Sequence of chain 1.A:
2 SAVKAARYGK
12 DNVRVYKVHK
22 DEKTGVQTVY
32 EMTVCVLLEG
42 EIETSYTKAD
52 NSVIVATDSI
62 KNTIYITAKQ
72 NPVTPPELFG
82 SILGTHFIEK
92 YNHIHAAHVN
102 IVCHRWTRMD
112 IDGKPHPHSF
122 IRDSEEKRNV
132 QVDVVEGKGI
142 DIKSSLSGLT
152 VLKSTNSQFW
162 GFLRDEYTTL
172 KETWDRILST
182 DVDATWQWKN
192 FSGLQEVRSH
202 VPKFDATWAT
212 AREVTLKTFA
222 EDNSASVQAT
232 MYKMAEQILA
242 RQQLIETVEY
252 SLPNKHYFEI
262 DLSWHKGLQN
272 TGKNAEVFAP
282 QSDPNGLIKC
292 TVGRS

Sequence of chain 2.A:
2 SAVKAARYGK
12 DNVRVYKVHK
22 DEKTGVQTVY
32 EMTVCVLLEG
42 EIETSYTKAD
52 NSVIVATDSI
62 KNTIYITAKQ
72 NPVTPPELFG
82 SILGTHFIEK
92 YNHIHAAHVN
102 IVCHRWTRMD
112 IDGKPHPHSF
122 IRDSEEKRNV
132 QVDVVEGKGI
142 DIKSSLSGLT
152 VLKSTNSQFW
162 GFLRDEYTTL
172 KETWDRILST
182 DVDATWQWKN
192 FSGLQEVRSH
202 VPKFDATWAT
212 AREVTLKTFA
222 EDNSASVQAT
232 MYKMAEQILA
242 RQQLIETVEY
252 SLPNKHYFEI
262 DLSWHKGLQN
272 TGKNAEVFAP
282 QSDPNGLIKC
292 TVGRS

A protein and the small-molecule ligand that binds it are described below.
Small molecule (SMILES): O=c1[nH]c(=O)c2nc[nH]c2[nH]1

Binding-site contacts:
Ligand atom C2 contacts residue PHE160 of chain 2.A at 3.5 Å (hydrophobic).
Ligand atom O6 contacts residue GLN229 of chain 2.A at 2.9 Å (h-bond).
Ligand atom N7 contacts residue THR58 of chain 1.A at 2.9 Å (h-bond).
Ligand atom N7 contacts residue ALA57 of chain 1.A at 3.6 Å.
Ligand atom N1 contacts residue GLN229 of chain 2.A at 2.9 Å (h-bond).
Ligand atom N9 contacts residue ARG177 of chain 2.A at 4.1 Å.
Ligand atom O6 contacts residue ILE289 of chain 2.A at 4.0 Å.
Ligand atom N9 contacts residue PHE160 of chain 2.A at 3.5 Å.
Ligand atom O2 contacts residue PHE160 of chain 2.A at 3.8 Å.
Ligand atom C8 contacts residue ASP59 of chain 1.A at 4.1 Å.
Ligand atom C2 contacts residue ARG177 of chain 2.A at 3.5 Å.
Ligand atom C6 contacts residue GLN229 of chain 2.A at 3.7 Å.
Ligand atom C2 contacts residue ASN255 of chain 2.A at 4.0 Å.
Ligand atom C5 contacts residue PHE160 of chain 2.A at 3.3 Å (hydrophobic).
Ligand atom O2 contacts residue GLN229 of chain 2.A at 3.7 Å.
Ligand atom O6 contacts residue TYR9 of chain 1.A at 3.8 Å.
Ligand atom N3 contacts residue PHE160 of chain 2.A at 3.8 Å.
Ligand atom O6 contacts residue PHE160 of chain 2.A at 3.9 Å.
Ligand atom C8 contacts residue LEU171 of chain 2.A at 3.9 Å (hydrophobic).
Ligand atom O6 contacts residue THR58 of chain 1.A at 3.9 Å.
Ligand atom O6 contacts residue ILE55 of chain 1.A at 3.5 Å.
Ligand atom C8 contacts residue PHE160 of chain 2.A at 3.5 Å (hydrophobic).
Ligand atom N9 contacts residue ASN255 of chain 2.A at 4.2 Å.
Ligand atom C6 contacts residue PHE160 of chain 2.A at 3.4 Å (hydrophobic).
Ligand atom C8 contacts residue ALA57 of chain 1.A at 3.9 Å (hydrophobic).
Ligand atom C2 contacts residue VAL228 of chain 2.A at 3.9 Å (hydrophobic).
Ligand atom O2 contacts residue VAL228 of chain 2.A at 2.9 Å (h-bond).
Ligand atom N3 contacts residue ASN255 of chain 2.A at 3.4 Å (h-bond).
Ligand atom C4 contacts residue ASN255 of chain 2.A at 3.9 Å.
Ligand atom N7 contacts residue PHE160 of chain 2.A at 3.4 Å.
Ligand atom N3 contacts residue ARG177 of chain 2.A at 3.3 Å (salt-bridge).
Ligand atom N1 contacts residue PHE160 of chain 2.A at 3.5 Å.
Ligand atom O2 contacts residue ARG177 of chain 2.A at 2.8 Å (salt-bridge).
Ligand atom N9 contacts residue THR58 of chain 1.A at 4.0 Å.
Ligand atom C8 contacts residue THR58 of chain 1.A at 3.3 Å.
Ligand atom C4 contacts residue PHE160 of chain 2.A at 3.3 Å (hydrophobic).
Ligand atom O2 contacts residue SER227 of chain 2.A at 3.5 Å.
Ligand atom C2 contacts residue GLN229 of chain 2.A at 3.7 Å.
Ligand atom C4 contacts residue ARG177 of chain 2.A at 3.9 Å.
Ligand atom C5 contacts residue THR58 of chain 1.A at 4.0 Å.